This small molecule binds to this protein.
Small molecule (SMILES): OC[C@H]1O[C@H](O)[C@H](O)[C@@H](O)[C@@H]1O

Sequence of chain 2.A:
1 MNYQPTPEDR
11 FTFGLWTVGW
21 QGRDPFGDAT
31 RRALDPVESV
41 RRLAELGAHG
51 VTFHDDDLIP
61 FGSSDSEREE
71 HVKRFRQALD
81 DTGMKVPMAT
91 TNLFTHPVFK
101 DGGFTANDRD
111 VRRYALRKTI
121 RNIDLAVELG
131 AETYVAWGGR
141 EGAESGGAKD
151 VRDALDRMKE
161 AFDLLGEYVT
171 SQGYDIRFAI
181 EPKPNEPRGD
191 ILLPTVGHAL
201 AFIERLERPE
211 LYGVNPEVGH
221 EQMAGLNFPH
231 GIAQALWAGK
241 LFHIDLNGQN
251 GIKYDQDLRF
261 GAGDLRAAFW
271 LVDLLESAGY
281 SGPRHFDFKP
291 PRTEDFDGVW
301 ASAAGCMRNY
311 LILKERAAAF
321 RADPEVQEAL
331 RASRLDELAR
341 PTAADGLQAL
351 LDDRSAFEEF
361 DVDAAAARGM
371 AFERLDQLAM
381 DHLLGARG

Binding-site contacts:
Ligand atom DO4 contacts residue ASP245 of chain 4.A at 3.1 Å.
Ligand atom C5 contacts residue HIS54 of chain 4.A at 2.5 Å.
Ligand atom C3 contacts residue CD1 of chain 4.C at 3.2 Å.
Ligand atom O4 contacts residue ASP245 of chain 4.A at 3.1 Å (salt-bridge).
Ligand atom O4 contacts residue CD1 of chain 4.C at 2.5 Å.
Ligand atom D5 contacts residue TRP16 of chain 4.A at 3.2 Å.
Ligand atom DO3 contacts residue CD1 of chain 4.C at 3.0 Å.
Ligand atom D5 contacts residue HIS54 of chain 4.A at 2.5 Å.
Ligand atom DO4 contacts residue GLU181 of chain 4.A at 1.7 Å.
Ligand atom DO3 contacts residue ASP287 of chain 4.A at 2.9 Å.
Ligand atom D61 contacts residue THR90 of chain 4.A at 3.1 Å.
Ligand atom O3 contacts residue CD1 of chain 4.C at 2.4 Å.
Ligand atom D1 contacts residue HIS54 of chain 4.A at 2.9 Å.
Ligand atom D2 contacts residue TRP137 of chain 4.A at 2.5 Å.
Ligand atom O1 contacts residue HIS54 of chain 4.A at 2.8 Å.
Ligand atom DO6 contacts residue TRP137 of chain 4.A at 2.7 Å.
Ligand atom DO4 contacts residue CD1 of chain 4.C at 2.9 Å.
Ligand atom D62 contacts residue THR90 of chain 4.A at 3.0 Å.
Ligand atom DO1 contacts residue HIS54 of chain 4.A at 3.0 Å.
Ligand atom O4 contacts residue GLU181 of chain 4.A at 2.5 Å (salt-bridge).
Ligand atom O3 contacts residue GLU181 of chain 4.A at 3.0 Å (salt-bridge).
Ligand atom O6 contacts residue VAL135 of chain 4.A at 3.2 Å.
Ligand atom DO6 contacts residue VAL135 of chain 4.A at 2.9 Å.
Ligand atom C3 contacts residue ASP287 of chain 4.A at 3.1 Å.
Ligand atom D62 contacts residue HIS54 of chain 4.A at 2.3 Å.
Ligand atom C1 contacts residue HIS54 of chain 4.A at 2.7 Å.
Ligand atom D4 contacts residue GLU181 of chain 4.A at 2.8 Å.
Ligand atom C6 contacts residue HIS54 of chain 4.A at 2.8 Å.
Ligand atom D1 contacts residue PHE94 of chain 4.A at 2.9 Å.
Ligand atom D1 contacts residue TRP137 of chain 4.A at 3.0 Å.
Ligand atom DO6 contacts residue THR90 of chain 4.A at 3.2 Å.
Ligand atom DO3 contacts residue GLU217 of chain 4.A at 3.1 Å.
Ligand atom D3 contacts residue ASP287 of chain 4.A at 2.6 Å.
Ligand atom O6 contacts residue TRP137 of chain 4.A at 2.9 Å.
Ligand atom O5 contacts residue HIS54 of chain 4.A at 1.8 Å.
Ligand atom O3 contacts residue ASP287 of chain 4.A at 2.9 Å (salt-bridge).
Ligand atom O6 contacts residue GLU181 of chain 4.A at 3.1 Å (salt-bridge).
Ligand atom D61 contacts residue HIS54 of chain 4.A at 3.2 Å.
Ligand atom D4 contacts residue TRP137 of chain 4.A at 3.0 Å.
Ligand atom C4 contacts residue GLU181 of chain 4.A at 3.1 Å.

Sequence of chain 4.A:
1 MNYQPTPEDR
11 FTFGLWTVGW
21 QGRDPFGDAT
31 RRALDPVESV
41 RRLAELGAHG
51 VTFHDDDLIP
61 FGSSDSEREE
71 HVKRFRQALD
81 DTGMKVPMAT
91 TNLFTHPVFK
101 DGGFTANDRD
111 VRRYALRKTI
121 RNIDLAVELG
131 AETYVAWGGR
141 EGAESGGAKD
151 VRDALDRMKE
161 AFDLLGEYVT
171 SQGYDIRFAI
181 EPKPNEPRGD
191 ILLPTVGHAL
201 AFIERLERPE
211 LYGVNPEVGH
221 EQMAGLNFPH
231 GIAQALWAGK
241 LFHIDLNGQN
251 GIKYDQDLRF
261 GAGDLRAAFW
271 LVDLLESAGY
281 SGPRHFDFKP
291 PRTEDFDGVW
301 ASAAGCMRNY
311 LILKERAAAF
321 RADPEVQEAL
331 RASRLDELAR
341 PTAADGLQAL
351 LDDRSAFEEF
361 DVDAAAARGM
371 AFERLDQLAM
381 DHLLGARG